The protein below binds the small molecule below.
Small molecule (SMILES): CC(=O)N[C@H]1[C@H](O[C@H]2[C@H](O)[C@@H](NC(C)=O)CO[C@@H]2CO)O[C@H](CO)[C@@H](O)[C@@H]1O

Sequence of chain 1.A:
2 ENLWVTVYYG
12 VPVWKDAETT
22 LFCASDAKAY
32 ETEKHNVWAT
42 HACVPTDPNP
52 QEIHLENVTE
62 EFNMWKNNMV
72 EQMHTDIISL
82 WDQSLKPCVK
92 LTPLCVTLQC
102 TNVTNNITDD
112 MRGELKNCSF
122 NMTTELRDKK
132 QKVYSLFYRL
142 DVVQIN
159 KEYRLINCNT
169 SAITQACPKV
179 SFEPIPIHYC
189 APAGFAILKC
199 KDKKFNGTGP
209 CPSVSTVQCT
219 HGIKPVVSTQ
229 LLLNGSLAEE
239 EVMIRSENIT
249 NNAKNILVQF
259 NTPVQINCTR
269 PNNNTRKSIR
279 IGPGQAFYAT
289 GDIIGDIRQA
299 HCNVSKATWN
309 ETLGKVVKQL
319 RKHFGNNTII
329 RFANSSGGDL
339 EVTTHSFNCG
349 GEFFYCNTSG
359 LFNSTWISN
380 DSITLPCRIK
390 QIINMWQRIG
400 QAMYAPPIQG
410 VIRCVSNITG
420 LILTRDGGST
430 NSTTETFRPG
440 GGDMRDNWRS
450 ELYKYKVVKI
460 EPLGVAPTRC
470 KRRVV

Binding-site contacts:
Ligand atom O5 contacts residue ASN103 of chain 1.A at 2.5 Å (h-bond).
Ligand atom C2 contacts residue ARG113 of chain 1.A at 4.3 Å.
Ligand atom N2 contacts residue ASN103 of chain 1.A at 2.8 Å (h-bond).
Ligand atom O7 contacts residue ARG113 of chain 1.A at 3.5 Å (salt-bridge).
Ligand atom C7 contacts residue ARG113 of chain 1.A at 3.3 Å.
Ligand atom C2 contacts residue ASN103 of chain 1.A at 2.5 Å.
Ligand atom C8 contacts residue ARG113 of chain 1.A at 3.3 Å.
Ligand atom C7 contacts residue LYS159 of chain 1.A at 4.3 Å.
Ligand atom C7 contacts residue ASN103 of chain 1.A at 3.1 Å.
Ligand atom O3 contacts residue ARG113 of chain 1.A at 3.7 Å.
Ligand atom C4 contacts residue ASN103 of chain 1.A at 4.3 Å.
Ligand atom C1 contacts residue ASN103 of chain 1.A at 1.5 Å.
Ligand atom C6 contacts residue LYS159 of chain 1.A at 4.4 Å.
Ligand atom C6 contacts residue LYS117 of chain 1.A at 3.9 Å.
Ligand atom C8 contacts residue ASN103 of chain 1.A at 4.2 Å.
Ligand atom O5 contacts residue LYS117 of chain 1.A at 4.1 Å.
Ligand atom N2 contacts residue LYS159 of chain 1.A at 4.2 Å.
Ligand atom C5 contacts residue ASN103 of chain 1.A at 3.7 Å.
Ligand atom O6 contacts residue LYS117 of chain 1.A at 4.1 Å.
Ligand atom O6 contacts residue TYR161 of chain 1.A at 3.8 Å.
Ligand atom O6 contacts residue LYS159 of chain 1.A at 3.5 Å.
Ligand atom C8 contacts residue LYS159 of chain 1.A at 3.3 Å.
Ligand atom O7 contacts residue ASN103 of chain 1.A at 3.2 Å (h-bond).
Ligand atom C3 contacts residue ASN103 of chain 1.A at 3.8 Å.
Ligand atom N2 contacts residue ARG113 of chain 1.A at 3.6 Å (salt-bridge).